Binding-site contacts:
Ligand atom N2 contacts residue TYR61 of chain 1.C at 3.8 Å.
Ligand atom C13 contacts residue TYR61 of chain 1.C at 3.2 Å (hydrophobic).
Ligand atom C12 contacts residue TYR61 of chain 1.C at 3.6 Å (hydrophobic).
Ligand atom C22 contacts residue PRO48 of chain 1.C at 3.1 Å (hydrophobic).
Ligand atom C3 contacts residue HIS59 of chain 1.C at 3.2 Å.
Ligand atom N1 contacts residue TYR47 of chain 1.C at 3.5 Å (h-bond).
Ligand atom C5 contacts residue TRP66 of chain 1.C at 3.8 Å (hydrophobic).
Ligand atom N2 contacts residue ASN16 of chain 1.C at 3.4 Å (h-bond).
Ligand atom S1 contacts residue PHE25 of chain 1.C at 3.6 Å.
Ligand atom C21 contacts residue ILE58 of chain 1.C at 3.5 Å (hydrophobic).
Ligand atom C20 contacts residue HIS59 of chain 1.C at 3.8 Å.
Ligand atom O3 contacts residue HIS64 of chain 1.C at 3.2 Å.
Ligand atom C4 contacts residue HIS59 of chain 1.C at 3.3 Å.
Ligand atom C14 contacts residue TYR61 of chain 1.C at 3.4 Å (hydrophobic).
Ligand atom O3 contacts residue PHE40 of chain 1.C at 3.4 Å.
Ligand atom C6 contacts residue TYR61 of chain 1.C at 3.8 Å (hydrophobic).
Ligand atom C1 contacts residue TYR61 of chain 1.C at 3.6 Å (hydrophobic).
Ligand atom O4 contacts residue TYR47 of chain 1.C at 2.5 Å (h-bond).
Ligand atom O2 contacts residue TYR61 of chain 1.C at 3.2 Å.
Ligand atom C5 contacts residue HIS64 of chain 1.C at 3.6 Å.
Ligand atom C19 contacts residue ILE58 of chain 1.C at 3.3 Å (hydrophobic).
Ligand atom O2 contacts residue HIS64 of chain 1.C at 3.0 Å (h-bond).
Ligand atom C2 contacts residue TYR47 of chain 1.C at 3.4 Å (hydrophobic).
Ligand atom N3 contacts residue HIS59 of chain 1.C at 3.1 Å (h-bond).
Ligand atom C4 contacts residue TYR47 of chain 1.C at 3.6 Å (hydrophobic).
Ligand atom C9 contacts residue TYR47 of chain 1.C at 3.4 Å (hydrophobic).
Ligand atom O2 contacts residue SER60 of chain 1.C at 2.9 Å (h-bond).
Ligand atom C3 contacts residue TYR47 of chain 1.C at 3.7 Å (hydrophobic).
Ligand atom N4 contacts residue PRO48 of chain 1.C at 3.5 Å.
Ligand atom N2 contacts residue PHE40 of chain 1.C at 3.5 Å.
Ligand atom C18 contacts residue ILE58 of chain 1.C at 3.7 Å (hydrophobic).
Ligand atom O1 contacts residue TYR61 of chain 1.C at 3.8 Å.
Ligand atom S1 contacts residue ILE58 of chain 1.C at 3.8 Å.
Ligand atom C2 contacts residue HIS64 of chain 1.C at 3.8 Å.
Ligand atom C9 contacts residue HIS59 of chain 1.C at 3.6 Å.
Ligand atom N4 contacts residue ARG56 of chain 1.C at 3.5 Å (salt-bridge).
Ligand atom C4 contacts residue TRP66 of chain 1.C at 3.7 Å (hydrophobic).
Ligand atom C5 contacts residue SER60 of chain 1.C at 3.6 Å.
Ligand atom N2 contacts residue HIS64 of chain 1.C at 3.7 Å.
Ligand atom C2 contacts residue TRP37 of chain 1.C at 3.8 Å (hydrophobic).

The protein below binds the small molecule below.
Small molecule (SMILES): Cc1cc([C@H](C(=O)N2C[C@H](O)C[C@H]2C(=O)NOc2ccc(-c3scnc3C)cc2)C(C)C)on1

Sequence of chain 1.C:
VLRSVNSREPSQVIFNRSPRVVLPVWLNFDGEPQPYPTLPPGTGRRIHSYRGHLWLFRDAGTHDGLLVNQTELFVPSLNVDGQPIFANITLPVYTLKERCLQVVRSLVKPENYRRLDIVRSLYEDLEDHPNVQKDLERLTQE